Binding-site contacts:
Ligand atom O5 contacts residue ASN324 of chain 1.G at 2.3 Å (h-bond).
Ligand atom C6 contacts residue ASN324 of chain 1.G at 4.5 Å.
Ligand atom C4 contacts residue ASN324 of chain 1.G at 4.2 Å.
Ligand atom N2 contacts residue ASN324 of chain 1.G at 3.0 Å (h-bond).
Ligand atom C1 contacts residue ASN324 of chain 1.G at 1.5 Å.
Ligand atom C8 contacts residue ASN324 of chain 1.G at 4.5 Å.
Ligand atom C2 contacts residue ASN324 of chain 1.G at 2.5 Å.
Ligand atom C7 contacts residue ASN324 of chain 1.G at 3.2 Å.
Ligand atom O7 contacts residue ASN324 of chain 1.G at 2.9 Å (h-bond).
Ligand atom C5 contacts residue ASN324 of chain 1.G at 3.6 Å.
Ligand atom C3 contacts residue ASN324 of chain 1.G at 3.8 Å.

Sequence of chain 1.G:
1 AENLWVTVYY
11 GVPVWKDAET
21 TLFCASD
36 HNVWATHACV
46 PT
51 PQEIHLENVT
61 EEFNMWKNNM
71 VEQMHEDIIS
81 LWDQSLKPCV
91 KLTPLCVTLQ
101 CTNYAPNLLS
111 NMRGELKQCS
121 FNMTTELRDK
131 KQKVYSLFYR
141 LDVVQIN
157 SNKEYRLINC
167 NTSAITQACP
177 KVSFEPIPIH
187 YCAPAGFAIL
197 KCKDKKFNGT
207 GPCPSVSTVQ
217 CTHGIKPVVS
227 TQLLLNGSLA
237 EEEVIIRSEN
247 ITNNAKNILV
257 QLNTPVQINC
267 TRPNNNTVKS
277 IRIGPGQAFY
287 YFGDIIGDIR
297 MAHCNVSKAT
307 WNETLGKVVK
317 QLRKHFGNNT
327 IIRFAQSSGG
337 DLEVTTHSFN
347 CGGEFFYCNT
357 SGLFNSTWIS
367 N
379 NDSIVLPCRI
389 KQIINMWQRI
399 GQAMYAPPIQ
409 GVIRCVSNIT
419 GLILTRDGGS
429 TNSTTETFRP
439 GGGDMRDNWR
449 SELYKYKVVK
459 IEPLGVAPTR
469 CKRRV

A protein and the small-molecule ligand that binds it are described below.
Small molecule (SMILES): CC(=O)N[C@@H]1[C@@H](O)[C@H](O)[C@@H](CO)O[C@H]1O